Sequence of chain 9.A:
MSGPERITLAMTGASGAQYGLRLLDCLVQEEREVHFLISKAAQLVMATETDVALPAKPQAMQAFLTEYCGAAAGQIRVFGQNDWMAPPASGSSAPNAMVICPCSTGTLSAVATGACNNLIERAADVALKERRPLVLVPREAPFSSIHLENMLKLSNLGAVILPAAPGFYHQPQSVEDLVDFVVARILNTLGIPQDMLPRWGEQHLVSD

Binding-site contacts:
Ligand atom O3 contacts residue TYR190 of chain 9.A at 2.7 Å (h-bond).
Ligand atom O contacts residue ARG143 of chain 7.A at 2.9 Å (salt-bridge).
Ligand atom O1 contacts residue ARG143 of chain 7.A at 3.5 Å (salt-bridge).
Ligand atom C2 contacts residue SER111 of chain 7.A at 3.7 Å.
Ligand atom O2 contacts residue SER111 of chain 7.A at 3.6 Å (h-bond).
Ligand atom P1 contacts residue ARG143 of chain 7.A at 3.7 Å.
Ligand atom C2 contacts residue ARG143 of chain 7.A at 3.6 Å.
Ligand atom O1 contacts residue TYR190 of chain 9.A at 3.8 Å.
Ligand atom O contacts residue LYS150 of chain 7.A at 3.6 Å (salt-bridge).
Ligand atom C3 contacts residue FNR1 of chain 11.D at 3.5 Å.
Ligand atom C2 contacts residue ALA110 of chain 7.A at 3.5 Å (hydrophobic).
Ligand atom P1 contacts residue ARG160 of chain 11.A at 3.9 Å.
Ligand atom O2 contacts residue LYS150 of chain 7.A at 2.8 Å (salt-bridge).
Ligand atom C4 contacts residue TRP221 of chain 9.A at 3.6 Å (hydrophobic).
Ligand atom O1 contacts residue GLY112 of chain 7.A at 3.9 Å.
Ligand atom C1 contacts residue FNR1 of chain 11.D at 3.2 Å.
Ligand atom P1 contacts residue TYR190 of chain 9.A at 3.8 Å.
Ligand atom P1 contacts residue ARG206 of chain 9.A at 3.7 Å.
Ligand atom C3 contacts residue SER111 of chain 7.A at 3.6 Å.
Ligand atom P1 contacts residue LYS150 of chain 7.A at 3.8 Å.
Ligand atom P1 contacts residue GLY112 of chain 7.A at 3.9 Å.
Ligand atom C5 contacts residue TYR190 of chain 9.A at 3.8 Å (hydrophobic).
Ligand atom C2 contacts residue FNR1 of chain 11.D at 3.3 Å.
Ligand atom O2 contacts residue ARG206 of chain 9.A at 2.9 Å (salt-bridge).
Ligand atom P1 contacts residue GLU161 of chain 11.A at 3.7 Å.
Ligand atom C1 contacts residue TYR190 of chain 9.A at 3.7 Å (hydrophobic).
Ligand atom C4 contacts residue FNR1 of chain 11.D at 3.9 Å.
Ligand atom P1 contacts residue SER111 of chain 7.A at 3.7 Å.
Ligand atom O2 contacts residue GLY112 of chain 7.A at 2.7 Å (h-bond).
Ligand atom O3 contacts residue ARG160 of chain 11.A at 3.0 Å (salt-bridge).
Ligand atom C5 contacts residue TRP221 of chain 9.A at 3.8 Å (hydrophobic).
Ligand atom C1 contacts residue ARG143 of chain 7.A at 3.6 Å.
Ligand atom C4 contacts residue TRP105 of chain 7.A at 3.2 Å (hydrophobic).
Ligand atom C5 contacts residue SER111 of chain 7.A at 3.6 Å.
Ligand atom O contacts residue ARG160 of chain 11.A at 3.6 Å (salt-bridge).
Ligand atom C5 contacts residue FNR1 of chain 11.D at 3.8 Å.
Ligand atom O3 contacts residue ARG206 of chain 9.A at 2.8 Å (salt-bridge).
Ligand atom O2 contacts residue GLU161 of chain 11.A at 3.9 Å.
Ligand atom O1 contacts residue SER111 of chain 7.A at 2.9 Å (h-bond).
Ligand atom O contacts residue GLU161 of chain 11.A at 2.6 Å (salt-bridge).

Sequence of chain 11.A:
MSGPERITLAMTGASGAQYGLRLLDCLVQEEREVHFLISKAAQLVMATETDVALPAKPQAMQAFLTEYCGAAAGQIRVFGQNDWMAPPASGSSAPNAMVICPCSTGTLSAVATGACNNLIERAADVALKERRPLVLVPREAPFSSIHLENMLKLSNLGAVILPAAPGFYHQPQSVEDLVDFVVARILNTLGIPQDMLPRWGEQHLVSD

Sequence of chain 7.A:
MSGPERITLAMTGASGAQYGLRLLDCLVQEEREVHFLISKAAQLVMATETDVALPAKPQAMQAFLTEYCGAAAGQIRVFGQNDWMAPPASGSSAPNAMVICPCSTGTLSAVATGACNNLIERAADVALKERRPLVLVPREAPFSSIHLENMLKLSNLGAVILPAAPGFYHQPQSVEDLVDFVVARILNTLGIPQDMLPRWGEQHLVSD

A small-molecule ligand and the protein it binds are described below.
Small molecule (SMILES): C=C(C)CCOP(=O)(O)O